Binding-site contacts:
Ligand atom O10 contacts residue LEU21 of chain 1.A at 2.6 Å.
Ligand atom C7 contacts residue LEU29 of chain 1.A at 4.0 Å (hydrophobic).
Ligand atom C4 contacts residue TRP23 of chain 1.A at 3.5 Å (hydrophobic).
Ligand atom C14 contacts residue ARG53 of chain 1.A at 3.5 Å.
Ligand atom N2 contacts residue MET6 of chain 1.A at 3.9 Å.
Ligand atom C18 contacts residue ARG53 of chain 1.A at 2.5 Å.
Ligand atom C2 contacts residue TRP23 of chain 1.A at 2.7 Å (hydrophobic).
Ligand atom C15 contacts residue TRP23 of chain 1.A at 3.9 Å (hydrophobic).
Ligand atom O10 contacts residue TRP23 of chain 1.A at 3.6 Å.
Ligand atom C2 contacts residue PRO22 of chain 1.A at 2.9 Å (hydrophobic).
Ligand atom C17 contacts residue ARG53 of chain 1.A at 3.1 Å.
Ligand atom C9 contacts residue TRP23 of chain 1.A at 3.3 Å (hydrophobic).
Ligand atom C4 contacts residue PRO56 of chain 1.A at 3.9 Å (hydrophobic).
Ligand atom C14 contacts residue LEU21 of chain 1.A at 3.8 Å (hydrophobic).
Ligand atom C16 contacts residue ARG53 of chain 1.A at 3.8 Å.
Ligand atom C10 contacts residue TRP23 of chain 1.A at 3.1 Å (hydrophobic).
Ligand atom C13 contacts residue TRP23 of chain 1.A at 3.2 Å (hydrophobic).
Ligand atom C11 contacts residue LEU21 of chain 1.A at 3.5 Å (hydrophobic).
Ligand atom C2 contacts residue LEU21 of chain 1.A at 3.1 Å (hydrophobic).
Ligand atom C11 contacts residue ARG53 of chain 1.A at 2.6 Å.
Ligand atom C14 contacts residue TRP23 of chain 1.A at 3.4 Å (hydrophobic).
Ligand atom C17 contacts residue TRP23 of chain 1.A at 3.5 Å (hydrophobic).
Ligand atom N7 contacts residue PHE96 of chain 1.A at 3.4 Å.
Ligand atom C15 contacts residue ILE51 of chain 1.A at 3.2 Å (hydrophobic).
Ligand atom C14 contacts residue ILE51 of chain 1.A at 3.6 Å (hydrophobic).
Ligand atom C16 contacts residue ILE51 of chain 1.A at 3.6 Å (hydrophobic).
Ligand atom C11 contacts residue TRP23 of chain 1.A at 3.4 Å (hydrophobic).
Ligand atom C7 contacts residue TRP23 of chain 1.A at 2.8 Å (hydrophobic).
Ligand atom C8 contacts residue ARG24 of chain 1.A at 3.4 Å.
Ligand atom C10 contacts residue ARG53 of chain 1.A at 3.7 Å.
Ligand atom N8 contacts residue GLU28 of chain 1.A at 3.9 Å.
Ligand atom C16 contacts residue TRP23 of chain 1.A at 3.7 Å (hydrophobic).
Ligand atom C5 contacts residue TRP23 of chain 1.A at 3.9 Å (hydrophobic).
Ligand atom N8 contacts residue VAL32 of chain 1.A at 3.4 Å.
Ligand atom C8 contacts residue TRP23 of chain 1.A at 3.8 Å (hydrophobic).
Ligand atom N4 contacts residue LEU29 of chain 1.A at 3.9 Å.
Ligand atom O2 contacts residue ARG53 of chain 1.A at 3.2 Å.
Ligand atom O2 contacts residue TRP23 of chain 1.A at 4.0 Å.
Ligand atom C13 contacts residue ARG53 of chain 1.A at 2.8 Å.
Ligand atom C18 contacts residue TRP23 of chain 1.A at 3.6 Å (hydrophobic).

This protein binds this small molecule.
Small molecule (SMILES): CCc1nc(N)nc(N)c1C#CCc1cc(OC)ccc1OC

Sequence of chain 1.A:
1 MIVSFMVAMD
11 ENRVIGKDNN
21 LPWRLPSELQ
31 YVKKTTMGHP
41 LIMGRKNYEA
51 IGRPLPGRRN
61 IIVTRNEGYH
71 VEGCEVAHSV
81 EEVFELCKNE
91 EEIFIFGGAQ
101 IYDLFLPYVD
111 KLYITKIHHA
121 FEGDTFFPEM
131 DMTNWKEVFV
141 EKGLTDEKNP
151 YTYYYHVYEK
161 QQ